Binding-site contacts:
Ligand atom OXT contacts residue THR372 of chain 1.A at 4.0 Å.
Ligand atom CB contacts residue ALA416 of chain 1.A at 3.9 Å (hydrophobic).
Ligand atom OXT contacts residue ASN453 of chain 1.A at 2.9 Å (h-bond).
Ligand atom N contacts residue GLY412 of chain 1.A at 3.4 Å (h-bond).
Ligand atom N contacts residue ASP446 of chain 1.A at 3.8 Å.
Ligand atom CA contacts residue THR450 of chain 1.A at 3.8 Å.
Ligand atom CB contacts residue ASP446 of chain 1.A at 3.9 Å.
Ligand atom N contacts residue PRO414 of chain 1.A at 3.8 Å.
Ligand atom O contacts residue SER335 of chain 1.A at 3.2 Å (h-bond).
Ligand atom OD1 contacts residue ALA411 of chain 1.A at 4.2 Å.
Ligand atom CG contacts residue THR372 of chain 1.A at 3.2 Å.
Ligand atom CG contacts residue ASP446 of chain 1.A at 3.9 Å.
Ligand atom OD1 contacts residue ARG449 of chain 1.A at 4.2 Å.
Ligand atom C contacts residue THR450 of chain 1.A at 3.5 Å.
Ligand atom OD1 contacts residue THR372 of chain 1.A at 2.3 Å (h-bond).
Ligand atom CG contacts residue ARG449 of chain 1.A at 3.6 Å.
Ligand atom OXT contacts residue ARG449 of chain 1.A at 3.5 Å (salt-bridge).
Ligand atom CB contacts residue ALA411 of chain 1.A at 3.8 Å (hydrophobic).
Ligand atom O contacts residue THR450 of chain 1.A at 3.7 Å.
Ligand atom C contacts residue SER335 of chain 1.A at 4.1 Å.
Ligand atom N contacts residue VAL413 of chain 1.A at 2.5 Å (h-bond).
Ligand atom CB contacts residue VAL413 of chain 1.A at 3.3 Å (hydrophobic).
Ligand atom OXT contacts residue THR450 of chain 1.A at 3.0 Å (h-bond).
Ligand atom N contacts residue SER334 of chain 1.A at 3.5 Å.
Ligand atom OD2 contacts residue ASP446 of chain 1.A at 3.1 Å (salt-bridge).
Ligand atom CA contacts residue SER333 of chain 1.A at 3.7 Å.
Ligand atom CA contacts residue ASP446 of chain 1.A at 3.4 Å.
Ligand atom O contacts residue GLY412 of chain 1.A at 4.1 Å.
Ligand atom N contacts residue SER335 of chain 1.A at 4.0 Å.
Ligand atom O contacts residue MET369 of chain 1.A at 4.0 Å.
Ligand atom OD2 contacts residue GLY417 of chain 1.A at 4.0 Å.
Ligand atom N contacts residue SER333 of chain 1.A at 2.9 Å (h-bond).
Ligand atom CA contacts residue VAL413 of chain 1.A at 3.4 Å (hydrophobic).
Ligand atom OD2 contacts residue THR372 of chain 1.A at 3.5 Å (h-bond).
Ligand atom C contacts residue ASN453 of chain 1.A at 3.9 Å.
Ligand atom O contacts residue ASN453 of chain 1.A at 4.1 Å.
Ligand atom CG contacts residue GLY417 of chain 1.A at 4.2 Å.
Ligand atom OD2 contacts residue ARG449 of chain 1.A at 2.5 Å (salt-bridge).
Ligand atom CG contacts residue MET369 of chain 1.A at 4.0 Å (hydrophobic).
Ligand atom OD1 contacts residue MET369 of chain 1.A at 3.0 Å.

Sequence of chain 1.A:
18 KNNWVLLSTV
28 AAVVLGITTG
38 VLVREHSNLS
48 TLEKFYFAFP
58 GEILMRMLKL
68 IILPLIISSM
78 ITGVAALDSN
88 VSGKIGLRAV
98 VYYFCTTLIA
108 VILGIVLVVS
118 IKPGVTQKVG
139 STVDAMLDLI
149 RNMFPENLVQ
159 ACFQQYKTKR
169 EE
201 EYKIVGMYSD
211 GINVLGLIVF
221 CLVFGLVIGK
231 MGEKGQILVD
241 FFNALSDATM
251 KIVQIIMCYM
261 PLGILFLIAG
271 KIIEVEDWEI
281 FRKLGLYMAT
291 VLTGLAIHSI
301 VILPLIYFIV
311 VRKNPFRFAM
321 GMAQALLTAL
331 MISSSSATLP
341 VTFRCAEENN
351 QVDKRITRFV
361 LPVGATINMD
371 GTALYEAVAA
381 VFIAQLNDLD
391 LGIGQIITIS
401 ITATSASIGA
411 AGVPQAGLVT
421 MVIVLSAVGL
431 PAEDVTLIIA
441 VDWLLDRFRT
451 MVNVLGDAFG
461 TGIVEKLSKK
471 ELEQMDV

A small-molecule ligand and the protein it binds are described below.
Small molecule (SMILES): N[C@@H](CC(=O)O)C(=O)O